Sequence of chain 1.A:
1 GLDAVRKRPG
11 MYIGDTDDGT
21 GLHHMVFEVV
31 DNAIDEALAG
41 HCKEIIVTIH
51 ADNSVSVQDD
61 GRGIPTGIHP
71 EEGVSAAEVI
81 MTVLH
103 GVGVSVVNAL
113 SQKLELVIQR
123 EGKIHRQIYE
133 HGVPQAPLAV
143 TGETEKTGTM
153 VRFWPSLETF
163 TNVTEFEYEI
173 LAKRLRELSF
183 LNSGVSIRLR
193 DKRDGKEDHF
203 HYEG

Binding-site contacts:
Ligand atom S7 contacts residue VAL57 of chain 1.A at 3.7 Å.
Ligand atom C4 contacts residue ASP59 of chain 1.A at 3.9 Å.
Ligand atom C2 contacts residue ILE64 of chain 1.A at 4.2 Å (hydrophobic).
Ligand atom N5 contacts residue VAL29 of chain 1.A at 4.2 Å.
Ligand atom CL1 contacts residue ASP59 of chain 1.A at 3.4 Å.
Ligand atom N3 contacts residue ASN32 of chain 1.A at 4.3 Å.
Ligand atom N3 contacts residue ALA33 of chain 1.A at 3.9 Å.
Ligand atom S7 contacts residue VAL153 of chain 1.A at 4.2 Å.
Ligand atom N5 contacts residue ASN32 of chain 1.A at 3.8 Å.
Ligand atom C6 contacts residue VAL106 of chain 1.A at 4.2 Å (hydrophobic).
Ligand atom C1 contacts residue ILE64 of chain 1.A at 3.7 Å (hydrophobic).
Ligand atom C4 contacts residue ALA33 of chain 1.A at 4.0 Å (hydrophobic).
Ligand atom N5 contacts residue VAL106 of chain 1.A at 4.3 Å.
Ligand atom C6 contacts residue ASN32 of chain 1.A at 3.5 Å.
Ligand atom CL9 contacts residue ASN32 of chain 1.A at 3.8 Å.
Ligand atom S7 contacts residue ALA33 of chain 1.A at 4.0 Å.
Ligand atom C2 contacts residue GLU36 of chain 1.A at 4.3 Å.
Ligand atom C4 contacts residue THR151 of chain 1.A at 3.9 Å.
Ligand atom CL1 contacts residue ILE64 of chain 1.A at 4.1 Å.
Ligand atom C1 contacts residue ASN32 of chain 1.A at 4.0 Å.
Ligand atom S7 contacts residue VAL29 of chain 1.A at 3.8 Å.
Ligand atom C2 contacts residue ASP59 of chain 1.A at 3.6 Å.
Ligand atom CL9 contacts residue ILE64 of chain 1.A at 3.8 Å.
Ligand atom C8 contacts residue ALA33 of chain 1.A at 3.8 Å (hydrophobic).
Ligand atom C6 contacts residue ILE64 of chain 1.A at 3.8 Å (hydrophobic).
Ligand atom S7 contacts residue THR151 of chain 1.A at 4.2 Å.
Ligand atom N3 contacts residue ASP59 of chain 1.A at 2.9 Å (salt-bridge).
Ligand atom N5 contacts residue THR151 of chain 1.A at 4.4 Å.
Ligand atom CL1 contacts residue GLU36 of chain 1.A at 2.9 Å.
Ligand atom C8 contacts residue THR151 of chain 1.A at 3.2 Å.
Ligand atom C2 contacts residue THR151 of chain 1.A at 4.0 Å.
Ligand atom C2 contacts residue ASN32 of chain 1.A at 4.0 Å.
Ligand atom S7 contacts residue ASP59 of chain 1.A at 4.3 Å.
Ligand atom CL9 contacts residue VAL106 of chain 1.A at 3.0 Å.
Ligand atom C8 contacts residue VAL57 of chain 1.A at 3.5 Å (hydrophobic).
Ligand atom CL1 contacts residue THR151 of chain 1.A at 3.5 Å.
Ligand atom C8 contacts residue ASP59 of chain 1.A at 3.2 Å.
Ligand atom N3 contacts residue THR151 of chain 1.A at 3.6 Å.
Ligand atom N5 contacts residue VAL153 of chain 1.A at 4.3 Å.
Ligand atom C8 contacts residue GLN58 of chain 1.A at 3.7 Å.

A protein and the small-molecule ligand that binds it are described below.
Small molecule (SMILES): CSc1nc(Cl)cc(Cl)n1